Binding-site contacts:
Ligand atom C5 contacts residue LEU144 of chain 1.A at 3.4 Å (hydrophobic).
Ligand atom C12 contacts residue LYS17 of chain 1.A at 3.7 Å.
Ligand atom C22 contacts residue SER84 of chain 1.A at 3.3 Å.
Ligand atom C6 contacts residue LEU144 of chain 1.A at 3.7 Å (hydrophobic).
Ligand atom C6 contacts residue HIS87 of chain 1.A at 3.7 Å.
Ligand atom F27 contacts residue SER84 of chain 1.A at 3.5 Å.
Ligand atom C24 contacts residue ILE15 of chain 1.A at 3.8 Å (hydrophobic).
Ligand atom C23 contacts residue SER84 of chain 1.A at 3.8 Å.
Ligand atom N17 contacts residue HIS87 of chain 1.A at 2.8 Å (h-bond).
Ligand atom C13 contacts residue ASP155 of chain 1.A at 3.8 Å.
Ligand atom C15 contacts residue ASP155 of chain 1.A at 3.8 Å.
Ligand atom C19 contacts residue LEU64 of chain 1.A at 3.5 Å (hydrophobic).
Ligand atom N20 contacts residue LEU64 of chain 1.A at 3.5 Å.
Ligand atom C2 contacts residue HIS87 of chain 1.A at 3.6 Å.
Ligand atom N1 contacts residue TYR86 of chain 1.A at 3.8 Å.
Ligand atom N17 contacts residue ILE15 of chain 1.A at 3.8 Å.
Ligand atom C25 contacts residue GLU88 of chain 1.A at 3.5 Å.
Ligand atom N1 contacts residue HIS87 of chain 1.A at 3.0 Å (h-bond).
Ligand atom C24 contacts residue GLY90 of chain 1.A at 3.5 Å.
Ligand atom N14 contacts residue ASP155 of chain 1.A at 3.0 Å (salt-bridge).
Ligand atom N14 contacts residue GLY18 of chain 1.A at 3.5 Å.
Ligand atom C6 contacts residue ASP85 of chain 1.A at 3.3 Å.
Ligand atom C23 contacts residue VAL23 of chain 1.A at 3.7 Å (hydrophobic).
Ligand atom O26 contacts residue ILE15 of chain 1.A at 3.7 Å.
Ligand atom N17 contacts residue TYR86 of chain 1.A at 3.6 Å.
Ligand atom C5 contacts residue ALA34 of chain 1.A at 3.6 Å (hydrophobic).
Ligand atom C12 contacts residue LYS141 of chain 1.A at 3.7 Å.
Ligand atom N11 contacts residue LEU144 of chain 1.A at 3.7 Å.
Ligand atom C25 contacts residue GLY90 of chain 1.A at 3.6 Å.
Ligand atom C21 contacts residue SER84 of chain 1.A at 3.5 Å.
Ligand atom C24 contacts residue HIS87 of chain 1.A at 3.5 Å.
Ligand atom C23 contacts residue ALA34 of chain 1.A at 3.8 Å (hydrophobic).
Ligand atom C6 contacts residue ALA34 of chain 1.A at 3.5 Å (hydrophobic).
Ligand atom C25 contacts residue HIS87 of chain 1.A at 3.3 Å.
Ligand atom F27 contacts residue LEU82 of chain 1.A at 3.5 Å.
Ligand atom O18 contacts residue LYS36 of chain 1.A at 2.7 Å (salt-bridge).
Ligand atom O18 contacts residue ASP155 of chain 1.A at 3.6 Å.
Ligand atom C13 contacts residue LYS17 of chain 1.A at 3.8 Å.
Ligand atom C13 contacts residue LYS141 of chain 1.A at 3.6 Å.
Ligand atom O26 contacts residue GLY90 of chain 1.A at 3.8 Å.

This small molecule binds to this protein.
Small molecule (SMILES): CC(=O)Nc1cc(-c2[nH]c3c(c2-c2ccc(F)nc2)C(=O)NCC3)ccn1

Sequence of chain 1.A:
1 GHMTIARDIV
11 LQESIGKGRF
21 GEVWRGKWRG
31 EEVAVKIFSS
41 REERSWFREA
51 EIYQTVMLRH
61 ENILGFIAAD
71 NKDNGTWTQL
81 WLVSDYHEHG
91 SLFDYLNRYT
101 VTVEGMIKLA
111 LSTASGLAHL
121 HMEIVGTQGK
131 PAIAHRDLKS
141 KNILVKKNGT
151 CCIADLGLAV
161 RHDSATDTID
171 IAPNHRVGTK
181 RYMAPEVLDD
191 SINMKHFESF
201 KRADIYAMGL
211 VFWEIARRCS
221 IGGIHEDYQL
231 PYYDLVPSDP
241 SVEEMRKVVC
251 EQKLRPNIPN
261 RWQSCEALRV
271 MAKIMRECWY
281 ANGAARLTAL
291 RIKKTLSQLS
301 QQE